Sequence of chain 1.A:
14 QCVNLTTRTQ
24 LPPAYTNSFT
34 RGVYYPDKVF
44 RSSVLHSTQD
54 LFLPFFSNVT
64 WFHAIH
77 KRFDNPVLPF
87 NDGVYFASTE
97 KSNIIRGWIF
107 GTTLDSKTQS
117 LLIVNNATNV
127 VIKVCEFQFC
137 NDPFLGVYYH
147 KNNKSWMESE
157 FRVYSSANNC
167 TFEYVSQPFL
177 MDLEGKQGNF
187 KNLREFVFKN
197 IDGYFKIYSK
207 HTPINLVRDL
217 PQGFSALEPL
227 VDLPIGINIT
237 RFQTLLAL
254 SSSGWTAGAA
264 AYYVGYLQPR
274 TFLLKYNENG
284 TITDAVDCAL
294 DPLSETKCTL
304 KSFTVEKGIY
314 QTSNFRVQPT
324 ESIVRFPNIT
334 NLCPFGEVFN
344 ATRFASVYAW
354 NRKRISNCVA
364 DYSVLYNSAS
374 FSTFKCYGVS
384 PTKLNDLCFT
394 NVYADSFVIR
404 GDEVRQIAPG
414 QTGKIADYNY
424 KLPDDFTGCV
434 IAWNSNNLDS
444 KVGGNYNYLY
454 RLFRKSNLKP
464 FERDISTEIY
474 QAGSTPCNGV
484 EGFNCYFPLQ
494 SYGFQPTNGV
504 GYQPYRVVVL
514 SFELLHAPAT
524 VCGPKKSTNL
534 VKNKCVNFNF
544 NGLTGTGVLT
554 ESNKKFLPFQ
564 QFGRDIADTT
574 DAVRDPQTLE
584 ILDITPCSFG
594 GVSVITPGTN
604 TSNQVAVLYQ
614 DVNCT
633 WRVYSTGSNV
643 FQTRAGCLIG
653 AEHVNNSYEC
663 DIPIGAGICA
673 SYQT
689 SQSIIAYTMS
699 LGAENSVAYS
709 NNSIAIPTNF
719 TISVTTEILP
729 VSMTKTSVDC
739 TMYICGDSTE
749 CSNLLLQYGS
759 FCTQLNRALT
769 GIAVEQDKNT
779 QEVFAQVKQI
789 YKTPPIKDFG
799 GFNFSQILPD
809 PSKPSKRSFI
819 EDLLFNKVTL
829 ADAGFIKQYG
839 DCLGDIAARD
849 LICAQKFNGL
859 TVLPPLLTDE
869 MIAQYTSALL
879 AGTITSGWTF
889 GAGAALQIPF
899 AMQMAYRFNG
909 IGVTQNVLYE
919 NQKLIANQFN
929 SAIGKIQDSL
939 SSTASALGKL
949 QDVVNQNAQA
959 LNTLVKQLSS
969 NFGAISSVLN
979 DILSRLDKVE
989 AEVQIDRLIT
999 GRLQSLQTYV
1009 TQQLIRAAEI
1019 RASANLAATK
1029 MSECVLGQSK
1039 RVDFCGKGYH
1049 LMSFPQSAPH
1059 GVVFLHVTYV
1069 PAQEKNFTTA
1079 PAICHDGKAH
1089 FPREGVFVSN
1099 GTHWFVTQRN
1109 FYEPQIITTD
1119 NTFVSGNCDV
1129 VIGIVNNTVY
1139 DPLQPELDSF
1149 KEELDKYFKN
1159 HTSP

Sequence of chain 1.B:
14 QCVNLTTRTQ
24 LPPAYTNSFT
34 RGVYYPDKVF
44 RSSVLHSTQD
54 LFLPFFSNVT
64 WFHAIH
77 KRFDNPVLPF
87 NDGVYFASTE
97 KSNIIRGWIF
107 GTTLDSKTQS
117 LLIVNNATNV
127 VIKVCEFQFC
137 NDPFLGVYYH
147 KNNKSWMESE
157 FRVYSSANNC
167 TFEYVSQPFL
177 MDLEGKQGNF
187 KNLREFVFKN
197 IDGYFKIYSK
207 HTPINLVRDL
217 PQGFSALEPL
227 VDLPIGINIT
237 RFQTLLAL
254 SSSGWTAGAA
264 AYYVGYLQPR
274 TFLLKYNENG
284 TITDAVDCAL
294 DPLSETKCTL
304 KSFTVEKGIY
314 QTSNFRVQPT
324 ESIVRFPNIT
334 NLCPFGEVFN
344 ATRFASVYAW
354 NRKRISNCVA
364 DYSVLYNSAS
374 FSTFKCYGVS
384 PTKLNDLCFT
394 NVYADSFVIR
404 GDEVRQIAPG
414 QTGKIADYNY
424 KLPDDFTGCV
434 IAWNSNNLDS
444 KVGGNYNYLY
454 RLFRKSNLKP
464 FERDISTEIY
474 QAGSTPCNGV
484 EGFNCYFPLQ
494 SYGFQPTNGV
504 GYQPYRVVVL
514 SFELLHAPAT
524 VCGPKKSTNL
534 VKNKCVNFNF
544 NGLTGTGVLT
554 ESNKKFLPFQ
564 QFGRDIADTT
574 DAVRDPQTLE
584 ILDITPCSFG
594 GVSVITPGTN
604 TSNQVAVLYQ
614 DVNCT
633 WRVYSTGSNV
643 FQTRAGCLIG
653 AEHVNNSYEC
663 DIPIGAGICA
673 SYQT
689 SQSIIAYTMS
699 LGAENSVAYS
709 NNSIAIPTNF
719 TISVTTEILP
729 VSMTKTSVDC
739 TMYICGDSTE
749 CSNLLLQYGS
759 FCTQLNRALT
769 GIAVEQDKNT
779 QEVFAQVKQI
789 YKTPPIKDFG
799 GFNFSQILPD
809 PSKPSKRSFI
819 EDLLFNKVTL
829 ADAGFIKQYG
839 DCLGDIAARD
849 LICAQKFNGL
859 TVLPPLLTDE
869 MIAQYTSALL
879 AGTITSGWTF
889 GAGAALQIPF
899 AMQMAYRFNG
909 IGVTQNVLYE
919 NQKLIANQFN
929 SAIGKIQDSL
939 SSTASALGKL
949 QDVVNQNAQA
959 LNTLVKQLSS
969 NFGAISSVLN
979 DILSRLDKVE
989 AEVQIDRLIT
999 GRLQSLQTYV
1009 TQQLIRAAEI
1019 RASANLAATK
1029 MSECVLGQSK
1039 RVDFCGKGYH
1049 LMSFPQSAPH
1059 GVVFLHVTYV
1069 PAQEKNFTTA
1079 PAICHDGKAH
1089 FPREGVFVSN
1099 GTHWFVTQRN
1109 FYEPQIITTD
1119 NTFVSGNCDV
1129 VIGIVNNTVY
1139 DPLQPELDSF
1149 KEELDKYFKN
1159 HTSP

Binding-site contacts:
Ligand atom O7 contacts residue ASN234 of chain 1.B at 3.3 Å (h-bond).
Ligand atom C6 contacts residue THR108 of chain 1.B at 3.4 Å.
Ligand atom C3 contacts residue ASN234 of chain 1.B at 3.8 Å.
Ligand atom C6 contacts residue LYS458 of chain 1.A at 4.2 Å.
Ligand atom C2 contacts residue ASN234 of chain 1.B at 2.4 Å.
Ligand atom O5 contacts residue THR108 of chain 1.B at 3.1 Å (h-bond).
Ligand atom O7 contacts residue SER459 of chain 1.A at 4.0 Å.
Ligand atom C8 contacts residue ASN460 of chain 1.A at 3.7 Å.
Ligand atom C5 contacts residue THR108 of chain 1.B at 3.9 Å.
Ligand atom C8 contacts residue SER459 of chain 1.A at 4.4 Å.
Ligand atom O6 contacts residue THR108 of chain 1.B at 2.9 Å (h-bond).
Ligand atom O5 contacts residue ASN234 of chain 1.B at 2.4 Å (h-bond).
Ligand atom O5 contacts residue THR236 of chain 1.B at 3.3 Å (h-bond).
Ligand atom C1 contacts residue THR108 of chain 1.B at 4.1 Å.
Ligand atom C8 contacts residue GLU465 of chain 1.A at 3.4 Å.
Ligand atom C7 contacts residue ASN234 of chain 1.B at 3.3 Å.
Ligand atom C1 contacts residue THR236 of chain 1.B at 4.0 Å.
Ligand atom C8 contacts residue LYS462 of chain 1.A at 3.8 Å.
Ligand atom N2 contacts residue ASN234 of chain 1.B at 2.8 Å (h-bond).
Ligand atom O7 contacts residue GLU465 of chain 1.A at 3.7 Å.
Ligand atom C5 contacts residue LYS458 of chain 1.A at 4.4 Å.
Ligand atom C5 contacts residue THR236 of chain 1.B at 3.6 Å.
Ligand atom C5 contacts residue ASN234 of chain 1.B at 3.7 Å.
Ligand atom C7 contacts residue GLU465 of chain 1.A at 4.1 Å.
Ligand atom O3 contacts residue SER459 of chain 1.A at 3.7 Å.
Ligand atom O6 contacts residue THR236 of chain 1.B at 4.2 Å.
Ligand atom C8 contacts residue THR236 of chain 1.B at 3.8 Å.
Ligand atom C1 contacts residue ASN234 of chain 1.B at 1.4 Å.
Ligand atom C6 contacts residue THR236 of chain 1.B at 3.5 Å.
Ligand atom C8 contacts residue ASN234 of chain 1.B at 4.4 Å.
Ligand atom C8 contacts residue ARG457 of chain 1.A at 3.6 Å.
Ligand atom C8 contacts residue LEU461 of chain 1.A at 3.9 Å (hydrophobic).
Ligand atom C7 contacts residue ARG457 of chain 1.A at 3.5 Å.
Ligand atom C4 contacts residue ASN234 of chain 1.B at 4.2 Å.
Ligand atom C7 contacts residue SER459 of chain 1.A at 4.1 Å.
Ligand atom O7 contacts residue ARG457 of chain 1.A at 2.7 Å (salt-bridge).

This protein binds this small molecule.
Small molecule (SMILES): CC(=O)N[C@H]1[C@H](O[C@H]2[C@H](O)[C@@H](NC(C)=O)CO[C@@H]2CO)O[C@H](CO)[C@@H](O[C@H]2O[C@H](CO)[C@@H](O)[C@H](O)[C@@H]2O)[C@@H]1O